Sequence of chain 1.A:
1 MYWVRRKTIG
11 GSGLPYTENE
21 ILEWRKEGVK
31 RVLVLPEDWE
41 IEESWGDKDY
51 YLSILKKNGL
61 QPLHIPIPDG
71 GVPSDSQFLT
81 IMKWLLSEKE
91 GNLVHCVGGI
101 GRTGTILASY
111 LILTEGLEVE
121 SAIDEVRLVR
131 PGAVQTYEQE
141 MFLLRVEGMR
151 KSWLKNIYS

Binding-site contacts:
Ligand atom C4 contacts residue TRP39 of chain 1.A at 3.5 Å (hydrophobic).
Ligand atom C12 contacts residue GLU43 of chain 1.A at 4.5 Å.
Ligand atom C12 contacts residue TRP39 of chain 1.A at 4.2 Å (hydrophobic).
Ligand atom C11 contacts residue TRP39 of chain 1.A at 3.5 Å (hydrophobic).
Ligand atom C9 contacts residue TRP39 of chain 1.A at 4.3 Å (hydrophobic).
Ligand atom C2 contacts residue TRP39 of chain 1.A at 4.1 Å (hydrophobic).
Ligand atom C14 contacts residue TRP39 of chain 1.A at 4.3 Å (hydrophobic).
Ligand atom C3 contacts residue TRP39 of chain 1.A at 3.8 Å (hydrophobic).
Ligand atom C10 contacts residue GLU43 of chain 1.A at 4.3 Å.
Ligand atom C5 contacts residue TRP39 of chain 1.A at 3.6 Å (hydrophobic).
Ligand atom C9 contacts residue GLU43 of chain 1.A at 4.0 Å.
Ligand atom C7 contacts residue TRP39 of chain 1.A at 4.4 Å (hydrophobic).
Ligand atom C6 contacts residue TRP39 of chain 1.A at 3.7 Å (hydrophobic).
Ligand atom PT1 contacts residue TRP39 of chain 1.A at 3.7 Å.
Ligand atom N2 contacts residue TRP39 of chain 1.A at 3.4 Å.
Ligand atom C15 contacts residue TRP39 of chain 1.A at 3.7 Å (hydrophobic).
Ligand atom C10 contacts residue TRP39 of chain 1.A at 3.6 Å (hydrophobic).
Ligand atom N3 contacts residue TRP39 of chain 1.A at 3.5 Å.
Ligand atom C1 contacts residue TRP39 of chain 1.A at 3.8 Å (hydrophobic).
Ligand atom N1 contacts residue TRP39 of chain 1.A at 3.6 Å.

A small-molecule ligand and the protein it binds are described below.
Small molecule (SMILES): Cl[Pt+]12<-n3ccccc3-c3cccc(-c4ccccn->14)n->23